Binding-site contacts:
Ligand atom O3 contacts residue THR730 of chain 1.D at 4.5 Å.
Ligand atom C5 contacts residue THR730 of chain 1.D at 4.3 Å.
Ligand atom O7 contacts residue ARG543 of chain 1.D at 3.7 Å.
Ligand atom C1 contacts residue ASN546 of chain 1.D at 1.4 Å.
Ligand atom C5 contacts residue ARG543 of chain 1.D at 4.3 Å.
Ligand atom O6 contacts residue ARG543 of chain 1.D at 3.0 Å (salt-bridge).
Ligand atom C1 contacts residue ARG543 of chain 1.D at 4.4 Å.
Ligand atom C1 contacts residue SER731 of chain 1.D at 4.3 Å.
Ligand atom O6 contacts residue THR730 of chain 1.D at 4.4 Å.
Ligand atom N2 contacts residue ASN546 of chain 1.D at 2.9 Å (h-bond).
Ligand atom C1 contacts residue THR730 of chain 1.D at 3.7 Å.
Ligand atom O5 contacts residue THR730 of chain 1.D at 4.4 Å.
Ligand atom O6 contacts residue NAG2 of chain 1.EA at 3.3 Å (h-bond).
Ligand atom C8 contacts residue NAG1 of chain 1.EA at 4.4 Å.
Ligand atom C6 contacts residue LEU729 of chain 1.D at 3.7 Å (hydrophobic).
Ligand atom C3 contacts residue ASN546 of chain 1.D at 3.8 Å.
Ligand atom C4 contacts residue ASN546 of chain 1.D at 4.1 Å.
Ligand atom O4 contacts residue LEU729 of chain 1.D at 3.7 Å.
Ligand atom C3 contacts residue THR730 of chain 1.D at 4.1 Å.
Ligand atom C7 contacts residue ASN546 of chain 1.D at 3.4 Å.
Ligand atom C1 contacts residue LEU729 of chain 1.D at 4.0 Å (hydrophobic).
Ligand atom C2 contacts residue THR730 of chain 1.D at 4.0 Å.
Ligand atom O7 contacts residue ASN546 of chain 1.D at 3.4 Å (h-bond).
Ligand atom O5 contacts residue ARG543 of chain 1.D at 4.4 Å.
Ligand atom O4 contacts residue SER731 of chain 1.D at 4.1 Å.
Ligand atom O5 contacts residue ASN546 of chain 1.D at 2.4 Å (h-bond).
Ligand atom C2 contacts residue ASN546 of chain 1.D at 2.4 Å.
Ligand atom O4 contacts residue THR730 of chain 1.D at 4.2 Å.
Ligand atom C5 contacts residue ASN546 of chain 1.D at 3.7 Å.
Ligand atom C2 contacts residue ARG543 of chain 1.D at 4.1 Å.
Ligand atom C6 contacts residue ARG543 of chain 1.D at 3.5 Å.
Ligand atom C6 contacts residue NAG2 of chain 1.EA at 4.3 Å.
Ligand atom C5 contacts residue LEU729 of chain 1.D at 4.1 Å (hydrophobic).

A protein and the small-molecule ligand that binds it are described below.
Small molecule (SMILES): CC(=O)N[C@H]1[C@H](O[C@H]2[C@H](O)[C@@H](NC(C)=O)CO[C@@H]2CO)O[C@H](CO)[C@@H](O[C@@H]2O[C@H](CO)[C@@H](O)[C@H](O[C@@H]3O[C@H](CO)[C@@H](O)[C@H](O)[C@@H]3O)[C@@H]2O)[C@@H]1O

Sequence of chain 1.D:
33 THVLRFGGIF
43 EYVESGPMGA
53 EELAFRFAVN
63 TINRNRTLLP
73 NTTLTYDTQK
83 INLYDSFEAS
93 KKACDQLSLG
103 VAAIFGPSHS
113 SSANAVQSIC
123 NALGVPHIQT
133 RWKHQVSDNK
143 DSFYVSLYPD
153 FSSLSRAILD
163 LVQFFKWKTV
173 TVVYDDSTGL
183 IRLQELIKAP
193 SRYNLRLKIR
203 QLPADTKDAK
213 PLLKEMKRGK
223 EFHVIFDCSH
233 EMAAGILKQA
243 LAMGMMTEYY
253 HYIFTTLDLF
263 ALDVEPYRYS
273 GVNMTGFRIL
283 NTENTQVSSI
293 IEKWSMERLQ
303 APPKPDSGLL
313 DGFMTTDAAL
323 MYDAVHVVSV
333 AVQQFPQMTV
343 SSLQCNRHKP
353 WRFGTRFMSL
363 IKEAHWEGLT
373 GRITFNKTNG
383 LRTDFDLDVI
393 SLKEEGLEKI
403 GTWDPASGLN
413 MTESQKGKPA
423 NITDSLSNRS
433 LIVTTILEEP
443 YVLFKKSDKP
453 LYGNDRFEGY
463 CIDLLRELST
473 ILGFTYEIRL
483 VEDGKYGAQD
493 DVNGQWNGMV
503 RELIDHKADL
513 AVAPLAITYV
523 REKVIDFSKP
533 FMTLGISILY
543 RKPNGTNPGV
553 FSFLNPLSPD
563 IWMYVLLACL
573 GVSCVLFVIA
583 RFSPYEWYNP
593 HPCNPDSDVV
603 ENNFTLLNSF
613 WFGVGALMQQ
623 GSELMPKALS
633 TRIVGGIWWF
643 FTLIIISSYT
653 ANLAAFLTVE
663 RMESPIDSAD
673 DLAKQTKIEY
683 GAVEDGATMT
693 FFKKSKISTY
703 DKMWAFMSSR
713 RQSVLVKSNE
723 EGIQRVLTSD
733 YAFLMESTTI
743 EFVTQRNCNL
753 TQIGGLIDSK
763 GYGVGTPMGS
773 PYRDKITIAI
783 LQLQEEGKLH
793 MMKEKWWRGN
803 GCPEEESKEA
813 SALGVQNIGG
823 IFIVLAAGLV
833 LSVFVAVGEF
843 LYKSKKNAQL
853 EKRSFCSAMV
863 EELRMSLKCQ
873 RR